Binding-site contacts:
Ligand atom C8 contacts residue ASN154 of chain 15.A at 4.2 Å.
Ligand atom C4 contacts residue ASN154 of chain 15.A at 4.2 Å.
Ligand atom C2 contacts residue ASN154 of chain 15.A at 2.5 Å.
Ligand atom O7 contacts residue ASN154 of chain 15.A at 3.8 Å.
Ligand atom C7 contacts residue ASN154 of chain 15.A at 3.5 Å.
Ligand atom N2 contacts residue ASN154 of chain 15.A at 2.9 Å (h-bond).
Ligand atom C1 contacts residue ASN154 of chain 15.A at 1.4 Å.
Ligand atom C3 contacts residue ASN154 of chain 15.A at 3.8 Å.
Ligand atom C5 contacts residue ASN154 of chain 15.A at 3.7 Å.
Ligand atom C1 contacts residue SER156 of chain 15.A at 4.3 Å.
Ligand atom O5 contacts residue ASN154 of chain 15.A at 2.4 Å (h-bond).

The small molecule below binds the protein below.
Small molecule (SMILES): CC(=O)N[C@@H]1[C@@H](O)[C@H](O)[C@@H](CO)O[C@H]1O

Sequence of chain 15.A:
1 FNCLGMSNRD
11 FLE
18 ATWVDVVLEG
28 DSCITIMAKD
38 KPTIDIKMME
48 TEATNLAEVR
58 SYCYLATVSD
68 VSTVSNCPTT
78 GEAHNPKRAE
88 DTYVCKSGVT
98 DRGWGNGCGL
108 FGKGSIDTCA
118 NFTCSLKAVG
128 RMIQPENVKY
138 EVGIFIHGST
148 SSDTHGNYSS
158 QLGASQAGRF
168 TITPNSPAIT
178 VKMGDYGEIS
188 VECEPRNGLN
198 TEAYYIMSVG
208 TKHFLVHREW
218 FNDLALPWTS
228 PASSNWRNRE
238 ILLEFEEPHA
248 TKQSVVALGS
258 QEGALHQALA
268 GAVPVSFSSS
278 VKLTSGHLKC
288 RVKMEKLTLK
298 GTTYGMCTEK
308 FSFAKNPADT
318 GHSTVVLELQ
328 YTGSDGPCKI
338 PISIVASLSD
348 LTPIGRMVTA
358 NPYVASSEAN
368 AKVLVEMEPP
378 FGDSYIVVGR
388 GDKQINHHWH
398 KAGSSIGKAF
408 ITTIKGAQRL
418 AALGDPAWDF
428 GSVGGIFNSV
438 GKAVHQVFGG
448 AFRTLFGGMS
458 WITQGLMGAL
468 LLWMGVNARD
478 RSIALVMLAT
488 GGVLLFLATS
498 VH